A small-molecule ligand and the protein it binds are described below.
Small molecule (SMILES): CC(=O)N[C@@H]1[C@@H](O)[C@H](O)[C@@H](CO)O[C@H]1O

Sequence of chain 1.B:
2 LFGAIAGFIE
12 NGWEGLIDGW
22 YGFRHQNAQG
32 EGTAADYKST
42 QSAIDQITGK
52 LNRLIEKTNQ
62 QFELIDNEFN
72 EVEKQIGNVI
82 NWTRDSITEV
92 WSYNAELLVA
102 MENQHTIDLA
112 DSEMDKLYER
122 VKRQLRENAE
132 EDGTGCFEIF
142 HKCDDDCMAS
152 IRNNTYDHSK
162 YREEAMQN

Binding-site contacts:
Ligand atom N2 contacts residue GLU72 of chain 1.B at 4.2 Å.
Ligand atom C8 contacts residue LYS75 of chain 1.B at 4.0 Å.
Ligand atom C4 contacts residue ASN82 of chain 1.B at 4.2 Å.
Ligand atom C7 contacts residue GLU72 of chain 1.B at 3.5 Å.
Ligand atom C7 contacts residue LYS75 of chain 1.B at 4.3 Å.
Ligand atom C7 contacts residue ASN79 of chain 1.B at 3.9 Å.
Ligand atom O3 contacts residue GLU72 of chain 1.B at 3.7 Å.
Ligand atom C8 contacts residue ASN79 of chain 1.B at 3.6 Å.
Ligand atom C8 contacts residue GLY78 of chain 1.B at 3.7 Å.
Ligand atom O7 contacts residue ASN82 of chain 1.B at 4.5 Å.
Ligand atom C2 contacts residue ASN82 of chain 1.B at 2.5 Å.
Ligand atom C5 contacts residue ASN82 of chain 1.B at 3.7 Å.
Ligand atom N2 contacts residue ASN82 of chain 1.B at 2.9 Å (h-bond).
Ligand atom C1 contacts residue ASN82 of chain 1.B at 1.4 Å.
Ligand atom O5 contacts residue ASN82 of chain 1.B at 2.4 Å (h-bond).
Ligand atom O7 contacts residue ASN79 of chain 1.B at 4.0 Å.
Ligand atom C3 contacts residue ASN82 of chain 1.B at 3.8 Å.
Ligand atom N2 contacts residue GLY78 of chain 1.B at 4.3 Å.
Ligand atom O7 contacts residue GLU72 of chain 1.B at 3.6 Å.
Ligand atom C8 contacts residue GLU72 of chain 1.B at 3.4 Å.
Ligand atom O7 contacts residue LYS75 of chain 1.B at 3.7 Å.
Ligand atom C7 contacts residue ASN82 of chain 1.B at 4.0 Å.